Sequence of chain 1.E:
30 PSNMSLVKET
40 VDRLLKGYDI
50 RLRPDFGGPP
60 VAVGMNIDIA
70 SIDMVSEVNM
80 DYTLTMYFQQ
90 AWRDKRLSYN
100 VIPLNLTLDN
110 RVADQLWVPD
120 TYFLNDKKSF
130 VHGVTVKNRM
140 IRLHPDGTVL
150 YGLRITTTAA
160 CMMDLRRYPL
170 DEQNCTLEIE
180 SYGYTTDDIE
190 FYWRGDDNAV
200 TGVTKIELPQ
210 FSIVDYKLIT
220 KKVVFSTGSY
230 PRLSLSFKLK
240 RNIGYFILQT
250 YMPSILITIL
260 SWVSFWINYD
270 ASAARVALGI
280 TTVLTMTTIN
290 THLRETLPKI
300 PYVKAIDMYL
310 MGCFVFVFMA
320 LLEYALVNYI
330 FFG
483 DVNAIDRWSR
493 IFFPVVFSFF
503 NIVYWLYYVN

Binding-site contacts:
Ligand atom N2 contacts residue LYS220 of chain 1.E at 4.2 Å.
Ligand atom O5 contacts residue THR175 of chain 1.E at 4.3 Å.
Ligand atom C8 contacts residue LYS216 of chain 1.E at 4.1 Å.
Ligand atom O3 contacts residue ILE218 of chain 1.E at 4.2 Å.
Ligand atom C3 contacts residue SER235 of chain 1.E at 3.9 Å.
Ligand atom O5 contacts residue ASN173 of chain 1.E at 2.3 Å (h-bond).
Ligand atom C1 contacts residue THR175 of chain 1.E at 4.4 Å.
Ligand atom N2 contacts residue LYS237 of chain 1.E at 4.3 Å.
Ligand atom C5 contacts residue LYS216 of chain 1.E at 4.2 Å.
Ligand atom C1 contacts residue SER235 of chain 1.E at 4.2 Å.
Ligand atom C3 contacts residue LYS216 of chain 1.E at 4.2 Å.
Ligand atom N2 contacts residue SER235 of chain 1.E at 3.9 Å.
Ligand atom C2 contacts residue ILE218 of chain 1.E at 4.2 Å (hydrophobic).
Ligand atom C2 contacts residue SER235 of chain 1.E at 4.3 Å.
Ligand atom O6 contacts residue THR175 of chain 1.E at 4.4 Å.
Ligand atom O3 contacts residue LYS216 of chain 1.E at 3.1 Å.
Ligand atom C7 contacts residue LYS216 of chain 1.E at 3.7 Å.
Ligand atom O7 contacts residue LYS220 of chain 1.E at 4.0 Å.
Ligand atom O5 contacts residue LYS216 of chain 1.E at 3.9 Å.
Ligand atom C8 contacts residue ASP214 of chain 1.E at 4.3 Å.
Ligand atom N2 contacts residue LYS216 of chain 1.E at 4.5 Å.
Ligand atom C3 contacts residue ASN173 of chain 1.E at 3.8 Å.
Ligand atom C1 contacts residue ASN173 of chain 1.E at 1.4 Å.
Ligand atom N2 contacts residue ASN173 of chain 1.E at 2.9 Å (h-bond).
Ligand atom C5 contacts residue ASN173 of chain 1.E at 3.6 Å.
Ligand atom C7 contacts residue LYS237 of chain 1.E at 4.1 Å.
Ligand atom C4 contacts residue ASN173 of chain 1.E at 4.2 Å.
Ligand atom C5 contacts residue THR175 of chain 1.E at 4.2 Å.
Ligand atom O7 contacts residue LYS216 of chain 1.E at 3.2 Å.
Ligand atom C7 contacts residue ASN173 of chain 1.E at 4.1 Å.
Ligand atom O4 contacts residue ILE218 of chain 1.E at 4.0 Å.
Ligand atom O3 contacts residue LYS220 of chain 1.E at 4.1 Å.
Ligand atom O6 contacts residue LYS216 of chain 1.E at 2.8 Å (salt-bridge).
Ligand atom O5 contacts residue ILE218 of chain 1.E at 4.4 Å.
Ligand atom C8 contacts residue LYS237 of chain 1.E at 3.6 Å.
Ligand atom C6 contacts residue LYS216 of chain 1.E at 3.2 Å.
Ligand atom C2 contacts residue ASN173 of chain 1.E at 2.5 Å.

The small molecule below binds the protein below.
Small molecule (SMILES): CC(=O)N[C@H]1[C@H](O[C@H]2[C@H](O)[C@@H](NC(C)=O)CO[C@@H]2CO)O[C@H](CO)[C@@H](O[C@@H]2O[C@H](CO[C@H]3O[C@H](CO)[C@@H](O)[C@H](O)[C@@H]3O)[C@@H](O)[C@H](O[C@H]3O[C@H](CO)[C@@H](O)[C@H](O)[C@@H]3O)[C@@H]2O)[C@@H]1O